Sequence of chain 1.K:
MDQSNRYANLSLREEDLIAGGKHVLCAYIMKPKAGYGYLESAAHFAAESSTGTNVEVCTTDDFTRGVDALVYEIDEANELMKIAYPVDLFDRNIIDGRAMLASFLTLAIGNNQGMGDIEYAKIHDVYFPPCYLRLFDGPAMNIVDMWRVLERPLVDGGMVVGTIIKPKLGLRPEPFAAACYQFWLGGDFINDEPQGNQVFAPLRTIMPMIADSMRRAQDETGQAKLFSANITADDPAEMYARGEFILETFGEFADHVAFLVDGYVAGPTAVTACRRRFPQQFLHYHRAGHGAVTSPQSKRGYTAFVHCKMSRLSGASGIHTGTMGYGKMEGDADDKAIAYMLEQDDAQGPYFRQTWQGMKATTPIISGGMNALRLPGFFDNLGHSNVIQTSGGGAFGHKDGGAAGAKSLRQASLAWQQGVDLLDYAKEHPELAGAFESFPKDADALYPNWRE

Binding-site contacts:
Ligand atom O3P contacts residue THR53 of chain 1.L at 3.2 Å.
Ligand atom C contacts residue MG1 of chain 1.HA at 2.9 Å.
Ligand atom O4 contacts residue SER368 of chain 1.K at 2.9 Å (h-bond).
Ligand atom O7 contacts residue ASN111 of chain 1.L at 3.3 Å (h-bond).
Ligand atom O6 contacts residue MG1 of chain 1.HA at 2.2 Å.
Ligand atom O3 contacts residue GLU194 of chain 1.K at 3.2 Å (salt-bridge).
Ligand atom O6 contacts residue LYS168 of chain 1.K at 2.7 Å (salt-bridge).
Ligand atom O5P contacts residue ARG288 of chain 1.K at 2.9 Å (salt-bridge).
Ligand atom O7 contacts residue LYS329 of chain 1.K at 3.3 Å (salt-bridge).
Ligand atom C3 contacts residue SER368 of chain 1.K at 3.5 Å.
Ligand atom O3P contacts residue GLY393 of chain 1.K at 3.4 Å.
Ligand atom O3 contacts residue ASN111 of chain 1.L at 3.3 Å (h-bond).
Ligand atom O2P contacts residue GLY370 of chain 1.K at 2.5 Å (h-bond).
Ligand atom O4 contacts residue GLY369 of chain 1.K at 3.0 Å (h-bond).
Ligand atom C3 contacts residue KCX191 of chain 1.K at 3.2 Å.
Ligand atom O2P contacts residue LYS329 of chain 1.K at 3.1 Å (salt-bridge).
Ligand atom O1 contacts residue LYS166 of chain 1.K at 3.4 Å (salt-bridge).
Ligand atom O6 contacts residue GLU194 of chain 1.K at 3.4 Å (salt-bridge).
Ligand atom C3 contacts residue MG1 of chain 1.HA at 3.2 Å.
Ligand atom O1P contacts residue ILE164 of chain 1.K at 3.2 Å.
Ligand atom O3 contacts residue KCX191 of chain 1.K at 2.8 Å (h-bond).
Ligand atom O1 contacts residue LYS329 of chain 1.K at 3.4 Å (salt-bridge).
Ligand atom O6 contacts residue ASN111 of chain 1.L at 3.1 Å (h-bond).
Ligand atom O3 contacts residue MG1 of chain 1.HA at 2.2 Å.
Ligand atom O2 contacts residue KCX191 of chain 1.K at 3.4 Å (h-bond).
Ligand atom O2 contacts residue MG1 of chain 1.HA at 2.7 Å.
Ligand atom O6P contacts residue ARG288 of chain 1.K at 3.1 Å (salt-bridge).
Ligand atom O7 contacts residue GLU48 of chain 1.L at 3.5 Å (salt-bridge).
Ligand atom O6 contacts residue ASP193 of chain 1.K at 3.1 Å (salt-bridge).
Ligand atom O2 contacts residue LYS166 of chain 1.K at 3.5 Å (salt-bridge).
Ligand atom O2 contacts residue ILE164 of chain 1.K at 3.4 Å.
Ligand atom O4P contacts residue HIS321 of chain 1.K at 2.8 Å (h-bond).
Ligand atom O4P contacts residue SER368 of chain 1.K at 3.3 Å (h-bond).
Ligand atom O6P contacts residue HIS321 of chain 1.K at 3.4 Å.
Ligand atom O6 contacts residue LYS166 of chain 1.K at 3.4 Å (salt-bridge).
Ligand atom O3P contacts residue GLY394 of chain 1.K at 2.5 Å (h-bond).
Ligand atom C2 contacts residue MG1 of chain 1.HA at 3.1 Å.
Ligand atom O3 contacts residue HIS287 of chain 1.K at 2.9 Å (h-bond).
Ligand atom O1P contacts residue GLY393 of chain 1.K at 2.9 Å (h-bond).
Ligand atom C contacts residue ASN111 of chain 1.L at 3.3 Å.

The small molecule below binds the protein below.
Small molecule (SMILES): O=C(O)[C@@](O)(COP(=O)(O)O)[C@H](O)[C@H](O)COP(=O)(O)O

Sequence of chain 1.L:
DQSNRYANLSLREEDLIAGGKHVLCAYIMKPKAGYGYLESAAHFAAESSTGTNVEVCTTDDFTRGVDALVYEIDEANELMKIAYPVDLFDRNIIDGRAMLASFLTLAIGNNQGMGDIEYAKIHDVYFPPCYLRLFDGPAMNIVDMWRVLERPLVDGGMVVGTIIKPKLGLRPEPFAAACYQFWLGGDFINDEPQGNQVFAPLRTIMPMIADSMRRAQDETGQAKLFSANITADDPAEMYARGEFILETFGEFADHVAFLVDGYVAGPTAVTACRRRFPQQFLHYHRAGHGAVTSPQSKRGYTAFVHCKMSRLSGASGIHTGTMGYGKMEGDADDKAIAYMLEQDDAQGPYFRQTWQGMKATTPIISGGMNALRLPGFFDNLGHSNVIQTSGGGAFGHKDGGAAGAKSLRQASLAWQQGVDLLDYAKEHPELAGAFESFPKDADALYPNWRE